Sequence of chain 4.PB:
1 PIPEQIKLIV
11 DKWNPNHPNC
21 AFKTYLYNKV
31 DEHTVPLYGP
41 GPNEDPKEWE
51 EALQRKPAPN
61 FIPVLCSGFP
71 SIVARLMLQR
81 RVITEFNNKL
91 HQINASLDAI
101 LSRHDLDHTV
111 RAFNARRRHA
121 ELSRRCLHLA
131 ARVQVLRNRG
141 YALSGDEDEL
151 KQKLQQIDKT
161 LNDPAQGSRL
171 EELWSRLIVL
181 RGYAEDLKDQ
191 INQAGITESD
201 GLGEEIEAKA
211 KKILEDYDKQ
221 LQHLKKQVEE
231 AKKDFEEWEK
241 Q

The protein below binds the small molecule below.
Small molecule (SMILES): CC[C@H](C)[C@H](N)C(=O)N[C@@H](CC(C)C)C(=O)N1CCC[C@H]1C(=O)N[C@@H](CCSC)C(=O)N[C@@H](Cc1ccc(O)cc1)C(=O)N[C@@H](CCCCN)C(=O)N[C@@H](CC(C)C)C(=O)N[C@@H](CO)C(=O)N1CCC[C@H]1C=O

Binding-site contacts:
Ligand atom CD1 contacts residue ASN1072 of chain 4.MA at 4.0 Å.
Ligand atom CZ contacts residue ASP182 of chain 4.KB at 4.1 Å.
Ligand atom OH contacts residue ASP182 of chain 4.KB at 3.4 Å (salt-bridge).
Ligand atom CE1 contacts residue THR1121 of chain 4.MA at 3.9 Å.
Ligand atom CG2 contacts residue GLN1063 of chain 4.MA at 3.3 Å.
Ligand atom CD2 contacts residue ALA1120 of chain 4.MA at 3.5 Å (hydrophobic).
Ligand atom CE2 contacts residue ASP182 of chain 4.KB at 4.3 Å.
Ligand atom SD contacts residue ASN1072 of chain 4.MA at 3.7 Å.
Ligand atom CD2 contacts residue THR1121 of chain 4.MA at 4.3 Å.
Ligand atom C contacts residue VAL1202 of chain 4.MA at 4.2 Å (hydrophobic).
Ligand atom CG contacts residue THR1121 of chain 4.MA at 3.3 Å.
Ligand atom CD2 contacts residue HIS1126 of chain 4.MA at 3.4 Å.
Ligand atom CZ contacts residue ASN1072 of chain 4.MA at 3.5 Å.
Ligand atom C contacts residue GLN1063 of chain 4.MA at 3.9 Å.
Ligand atom CG1 contacts residue TYR141 of chain 4.PB at 3.9 Å (hydrophobic).
Ligand atom CA contacts residue GLN1063 of chain 4.MA at 4.3 Å.
Ligand atom CZ contacts residue GLN1063 of chain 4.MA at 4.1 Å.
Ligand atom CD2 contacts residue THR1121 of chain 4.MA at 4.0 Å.
Ligand atom CD1 contacts residue ASN1122 of chain 4.MA at 4.3 Å.
Ligand atom O contacts residue HIS1126 of chain 4.MA at 3.3 Å (h-bond).
Ligand atom CG contacts residue ASN1072 of chain 4.MA at 4.2 Å.
Ligand atom CD1 contacts residue PHE1125 of chain 4.MA at 3.6 Å (hydrophobic).
Ligand atom CE2 contacts residue GLN1063 of chain 4.MA at 3.3 Å.
Ligand atom C contacts residue HIS1126 of chain 4.MA at 4.0 Å.
Ligand atom OH contacts residue HIS1068 of chain 4.MA at 3.8 Å.
Ligand atom CD1 contacts residue GLN1063 of chain 4.MA at 3.8 Å.
Ligand atom OH contacts residue GLN1063 of chain 4.MA at 3.7 Å.
Ligand atom CB contacts residue THR1121 of chain 4.MA at 3.3 Å.
Ligand atom CD2 contacts residue LEU1129 of chain 4.MA at 4.2 Å (hydrophobic).
Ligand atom CD2 contacts residue GLN1063 of chain 4.MA at 3.6 Å.
Ligand atom CE1 contacts residue ASN1072 of chain 4.MA at 3.3 Å.
Ligand atom OH contacts residue GLU183 of chain 4.KB at 3.9 Å.
Ligand atom CD2 contacts residue PHE1125 of chain 4.MA at 4.2 Å (hydrophobic).
Ligand atom O contacts residue GLN1063 of chain 4.MA at 2.9 Å (h-bond).
Ligand atom CD1 contacts residue TYR141 of chain 4.PB at 3.5 Å (hydrophobic).
Ligand atom OH contacts residue ASN1072 of chain 4.MA at 3.1 Å (h-bond).
Ligand atom CG contacts residue HIS1126 of chain 4.MA at 4.3 Å.
Ligand atom O contacts residue VAL1202 of chain 4.MA at 3.2 Å.
Ligand atom CD1 contacts residue THR1121 of chain 4.MA at 3.0 Å.
Ligand atom O contacts residue THR1121 of chain 4.MA at 4.0 Å.

Sequence of chain 4.MA:
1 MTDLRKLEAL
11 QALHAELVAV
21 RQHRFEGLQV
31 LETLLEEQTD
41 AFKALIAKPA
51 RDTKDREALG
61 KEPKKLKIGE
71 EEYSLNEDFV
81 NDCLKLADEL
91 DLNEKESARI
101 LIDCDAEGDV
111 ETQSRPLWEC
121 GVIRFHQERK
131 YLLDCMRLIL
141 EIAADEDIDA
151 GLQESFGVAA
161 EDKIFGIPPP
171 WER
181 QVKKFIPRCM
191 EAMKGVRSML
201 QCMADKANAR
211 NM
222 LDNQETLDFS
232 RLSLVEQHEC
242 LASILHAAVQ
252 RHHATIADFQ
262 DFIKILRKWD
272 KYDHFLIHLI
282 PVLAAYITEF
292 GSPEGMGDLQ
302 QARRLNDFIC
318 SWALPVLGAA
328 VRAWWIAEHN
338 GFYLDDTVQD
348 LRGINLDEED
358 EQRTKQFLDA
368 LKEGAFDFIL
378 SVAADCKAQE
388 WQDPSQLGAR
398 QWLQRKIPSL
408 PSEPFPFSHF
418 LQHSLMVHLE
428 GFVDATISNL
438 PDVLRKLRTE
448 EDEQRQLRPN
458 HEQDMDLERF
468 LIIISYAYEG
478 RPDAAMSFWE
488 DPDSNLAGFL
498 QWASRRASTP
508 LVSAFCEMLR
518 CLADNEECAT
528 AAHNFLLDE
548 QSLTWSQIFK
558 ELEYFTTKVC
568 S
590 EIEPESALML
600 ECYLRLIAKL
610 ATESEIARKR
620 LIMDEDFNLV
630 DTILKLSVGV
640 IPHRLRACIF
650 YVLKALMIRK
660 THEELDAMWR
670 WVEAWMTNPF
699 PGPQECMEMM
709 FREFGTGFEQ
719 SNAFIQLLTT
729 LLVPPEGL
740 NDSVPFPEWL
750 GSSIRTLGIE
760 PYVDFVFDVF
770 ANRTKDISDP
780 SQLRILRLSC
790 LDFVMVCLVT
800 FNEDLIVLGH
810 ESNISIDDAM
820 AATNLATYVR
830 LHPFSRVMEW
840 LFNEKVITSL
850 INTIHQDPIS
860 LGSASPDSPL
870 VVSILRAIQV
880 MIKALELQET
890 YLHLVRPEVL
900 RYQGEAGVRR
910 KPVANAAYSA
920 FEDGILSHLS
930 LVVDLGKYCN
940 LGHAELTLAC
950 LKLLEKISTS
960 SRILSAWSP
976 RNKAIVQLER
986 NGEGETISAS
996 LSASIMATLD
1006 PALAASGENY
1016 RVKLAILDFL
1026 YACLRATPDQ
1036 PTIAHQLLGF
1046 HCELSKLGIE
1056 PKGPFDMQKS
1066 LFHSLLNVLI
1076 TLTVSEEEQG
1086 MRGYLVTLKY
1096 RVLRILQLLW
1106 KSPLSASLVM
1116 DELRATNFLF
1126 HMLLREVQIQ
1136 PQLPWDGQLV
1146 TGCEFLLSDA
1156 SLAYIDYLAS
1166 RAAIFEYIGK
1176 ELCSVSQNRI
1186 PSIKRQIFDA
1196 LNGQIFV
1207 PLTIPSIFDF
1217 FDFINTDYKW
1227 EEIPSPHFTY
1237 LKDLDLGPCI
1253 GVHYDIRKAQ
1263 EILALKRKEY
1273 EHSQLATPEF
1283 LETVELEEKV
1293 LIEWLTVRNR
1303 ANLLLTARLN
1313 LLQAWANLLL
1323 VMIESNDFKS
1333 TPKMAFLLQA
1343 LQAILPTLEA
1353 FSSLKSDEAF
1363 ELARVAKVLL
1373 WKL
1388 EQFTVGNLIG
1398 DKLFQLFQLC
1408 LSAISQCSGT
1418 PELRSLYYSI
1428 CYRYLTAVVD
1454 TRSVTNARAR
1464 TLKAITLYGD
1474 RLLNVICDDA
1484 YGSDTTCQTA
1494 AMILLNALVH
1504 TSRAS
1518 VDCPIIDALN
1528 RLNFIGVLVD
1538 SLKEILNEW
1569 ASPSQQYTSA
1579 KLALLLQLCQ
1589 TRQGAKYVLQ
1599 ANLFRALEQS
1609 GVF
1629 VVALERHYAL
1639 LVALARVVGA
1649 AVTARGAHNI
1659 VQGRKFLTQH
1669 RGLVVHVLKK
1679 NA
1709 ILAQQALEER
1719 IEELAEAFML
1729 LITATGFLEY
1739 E

Sequence of chain 4.KB:
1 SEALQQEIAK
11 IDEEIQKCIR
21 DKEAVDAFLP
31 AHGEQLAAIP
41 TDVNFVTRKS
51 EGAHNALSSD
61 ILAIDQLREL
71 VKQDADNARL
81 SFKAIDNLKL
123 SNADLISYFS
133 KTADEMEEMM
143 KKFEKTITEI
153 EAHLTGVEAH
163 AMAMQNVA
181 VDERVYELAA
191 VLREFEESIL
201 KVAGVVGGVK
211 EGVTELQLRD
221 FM